The protein below binds the small molecule below.
Small molecule (SMILES): CC(=O)N[C@@H]1[C@@H](O)[C@H](O)[C@@H](CO)O[C@H]1O

Binding-site contacts:
Ligand atom O7 contacts residue ASN25 of chain 1.A at 3.5 Å (h-bond).
Ligand atom C3 contacts residue ASN25 of chain 1.A at 3.6 Å.
Ligand atom C1 contacts residue ASN25 of chain 1.A at 1.4 Å.
Ligand atom O5 contacts residue ASN25 of chain 1.A at 2.4 Å (h-bond).
Ligand atom C5 contacts residue LYS17 of chain 1.A at 3.5 Å.
Ligand atom C6 contacts residue LYS17 of chain 1.A at 3.7 Å.
Ligand atom C4 contacts residue ASN25 of chain 1.A at 4.2 Å.
Ligand atom C5 contacts residue ASN25 of chain 1.A at 3.7 Å.
Ligand atom C8 contacts residue ASN25 of chain 1.A at 3.9 Å.
Ligand atom O6 contacts residue LYS17 of chain 1.A at 2.8 Å (salt-bridge).
Ligand atom C2 contacts residue ASN25 of chain 1.A at 2.2 Å.
Ligand atom N2 contacts residue ASN25 of chain 1.A at 2.8 Å (h-bond).
Ligand atom C7 contacts residue ASN25 of chain 1.A at 3.1 Å.
Ligand atom O5 contacts residue LYS17 of chain 1.A at 3.0 Å (salt-bridge).
Ligand atom C1 contacts residue LYS17 of chain 1.A at 3.5 Å.
Ligand atom O6 contacts residue THR27 of chain 1.A at 4.1 Å.

Sequence of chain 1.A:
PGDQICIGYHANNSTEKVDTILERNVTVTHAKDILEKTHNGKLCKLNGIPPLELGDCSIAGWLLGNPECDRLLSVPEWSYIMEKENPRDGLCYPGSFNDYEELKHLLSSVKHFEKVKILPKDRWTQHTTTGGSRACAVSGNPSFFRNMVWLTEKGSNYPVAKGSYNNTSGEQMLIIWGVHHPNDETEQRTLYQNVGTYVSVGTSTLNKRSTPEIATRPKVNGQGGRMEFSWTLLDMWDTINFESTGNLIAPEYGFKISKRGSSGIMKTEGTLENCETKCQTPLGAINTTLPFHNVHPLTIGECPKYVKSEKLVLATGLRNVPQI